Binding-site contacts:
Ligand atom C4 contacts residue GLY434 of chain 1.B at 3.3 Å.
Ligand atom O5P contacts residue THR349 of chain 1.B at 3.4 Å (h-bond).
Ligand atom C6 contacts residue LEU347 of chain 1.B at 3.6 Å (hydrophobic).
Ligand atom O2 contacts residue LEU347 of chain 1.B at 3.5 Å.
Ligand atom O3 contacts residue TRP398 of chain 1.B at 3.7 Å.
Ligand atom O2P contacts residue GLY434 of chain 1.B at 2.9 Å (h-bond).
Ligand atom O2P contacts residue PRO433 of chain 1.B at 3.8 Å.
Ligand atom O5P contacts residue SER435 of chain 1.B at 2.7 Å (h-bond).
Ligand atom P2 contacts residue THR348 of chain 1.B at 3.5 Å.
Ligand atom O1P contacts residue ARG405 of chain 1.B at 2.5 Å (salt-bridge).
Ligand atom O3 contacts residue ARG432 of chain 1.B at 2.7 Å (salt-bridge).
Ligand atom O4P contacts residue SER353 of chain 1.B at 2.6 Å (h-bond).
Ligand atom O1 contacts residue GLY434 of chain 1.B at 3.8 Å.
Ligand atom O4P contacts residue THR348 of chain 1.B at 2.5 Å (h-bond).
Ligand atom P2 contacts residue SER435 of chain 1.B at 3.4 Å.
Ligand atom O4 contacts residue TYR437 of chain 1.B at 2.8 Å (h-bond).
Ligand atom O6 contacts residue THR348 of chain 1.B at 3.6 Å.
Ligand atom O5P contacts residue THR350 of chain 1.B at 2.6 Å (h-bond).
Ligand atom O6P contacts residue SER435 of chain 1.B at 3.2 Å (h-bond).
Ligand atom O4 contacts residue GLY436 of chain 1.B at 3.7 Å.
Ligand atom C6 contacts residue THR438 of chain 1.B at 3.4 Å.
Ligand atom O3P contacts residue ARG405 of chain 1.B at 2.9 Å (salt-bridge).
Ligand atom O5 contacts residue LEU347 of chain 1.B at 3.8 Å.
Ligand atom O6 contacts residue THR349 of chain 1.B at 3.1 Å (h-bond).
Ligand atom O3 contacts residue GLY430 of chain 1.B at 3.1 Å.
Ligand atom O4 contacts residue GLY434 of chain 1.B at 2.5 Å (h-bond).
Ligand atom O2 contacts residue GLY430 of chain 1.B at 3.4 Å (h-bond).
Ligand atom C6 contacts residue SER353 of chain 1.B at 3.7 Å.
Ligand atom O6P contacts residue GLY436 of chain 1.B at 2.9 Å (h-bond).
Ligand atom O4P contacts residue ARG352 of chain 1.B at 3.8 Å.
Ligand atom O6P contacts residue SER353 of chain 1.B at 3.6 Å.
Ligand atom O3P contacts residue TRP398 of chain 1.B at 2.7 Å (h-bond).
Ligand atom P2 contacts residue SER353 of chain 1.B at 3.6 Å.
Ligand atom C3 contacts residue GLY434 of chain 1.B at 3.5 Å.
Ligand atom O4 contacts residue THR438 of chain 1.B at 3.5 Å (h-bond).
Ligand atom P1 contacts residue ARG405 of chain 1.B at 3.6 Å.
Ligand atom P2 contacts residue THR349 of chain 1.B at 3.7 Å.
Ligand atom C3 contacts residue ARG432 of chain 1.B at 3.4 Å.
Ligand atom C5 contacts residue GLY434 of chain 1.B at 3.5 Å.
Ligand atom O5P contacts residue THR348 of chain 1.B at 3.5 Å (h-bond).

This small molecule binds to this protein.
Small molecule (SMILES): O=P(O)(O)OC[C@H]1O[C@](O)(COP(=O)(O)O)[C@@H](O)[C@@H]1O

Sequence of chain 1.B:
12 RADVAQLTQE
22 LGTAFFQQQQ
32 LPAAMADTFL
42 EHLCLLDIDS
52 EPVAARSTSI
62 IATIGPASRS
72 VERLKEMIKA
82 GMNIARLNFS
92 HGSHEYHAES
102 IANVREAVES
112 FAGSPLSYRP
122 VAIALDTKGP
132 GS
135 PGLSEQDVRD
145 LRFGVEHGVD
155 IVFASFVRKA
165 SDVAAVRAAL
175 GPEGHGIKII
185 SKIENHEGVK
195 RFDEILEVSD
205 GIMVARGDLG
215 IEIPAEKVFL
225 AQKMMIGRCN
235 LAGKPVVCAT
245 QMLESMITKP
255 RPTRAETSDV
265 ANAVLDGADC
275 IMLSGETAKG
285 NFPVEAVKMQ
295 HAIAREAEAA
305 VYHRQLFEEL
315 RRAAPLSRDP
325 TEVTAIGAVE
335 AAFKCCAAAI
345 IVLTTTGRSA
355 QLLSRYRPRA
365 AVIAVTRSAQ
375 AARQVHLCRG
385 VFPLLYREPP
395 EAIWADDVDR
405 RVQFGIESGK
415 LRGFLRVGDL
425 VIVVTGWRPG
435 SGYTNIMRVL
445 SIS